Sequence of chain 1.A:
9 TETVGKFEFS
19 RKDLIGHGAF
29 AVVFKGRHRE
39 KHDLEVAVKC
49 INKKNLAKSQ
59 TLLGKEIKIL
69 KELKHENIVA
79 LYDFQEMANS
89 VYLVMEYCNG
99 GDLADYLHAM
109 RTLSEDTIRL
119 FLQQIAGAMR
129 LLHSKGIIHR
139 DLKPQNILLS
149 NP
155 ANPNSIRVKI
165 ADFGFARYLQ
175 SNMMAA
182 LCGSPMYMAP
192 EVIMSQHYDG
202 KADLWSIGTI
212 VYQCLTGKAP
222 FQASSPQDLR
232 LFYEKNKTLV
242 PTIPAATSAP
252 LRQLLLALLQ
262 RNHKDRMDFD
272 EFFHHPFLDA

Binding-site contacts:
Ligand atom C3 contacts residue ALA29 of chain 1.A at 3.8 Å (hydrophobic).
Ligand atom C19 contacts residue GLY99 of chain 1.A at 3.8 Å.
Ligand atom C24 contacts residue GLU94 of chain 1.A at 3.9 Å.
Ligand atom C5 contacts residue GLN143 of chain 1.A at 3.5 Å.
Ligand atom C16 contacts residue ILE23 of chain 1.A at 3.5 Å (hydrophobic).
Ligand atom C9 contacts residue ILE23 of chain 1.A at 3.7 Å (hydrophobic).
Ligand atom C4 contacts residue VAL31 of chain 1.A at 3.8 Å (hydrophobic).
Ligand atom C24 contacts residue MET93 of chain 1.A at 3.4 Å (hydrophobic).
Ligand atom N3 contacts residue TYR95 of chain 1.A at 3.6 Å.
Ligand atom C15 contacts residue ASP103 of chain 1.A at 3.5 Å.
Ligand atom C23 contacts residue MET93 of chain 1.A at 3.3 Å (hydrophobic).
Ligand atom C19 contacts residue CYS96 of chain 1.A at 3.3 Å (hydrophobic).
Ligand atom N5 contacts residue LEU146 of chain 1.A at 3.7 Å.
Ligand atom C12 contacts residue ILE23 of chain 1.A at 3.8 Å (hydrophobic).
Ligand atom C22 contacts residue LEU146 of chain 1.A at 3.8 Å (hydrophobic).
Ligand atom C21 contacts residue LEU146 of chain 1.A at 3.4 Å (hydrophobic).
Ligand atom C20 contacts residue ALA45 of chain 1.A at 3.8 Å (hydrophobic).
Ligand atom C20 contacts residue LEU146 of chain 1.A at 3.4 Å (hydrophobic).
Ligand atom C19 contacts residue TYR95 of chain 1.A at 3.5 Å (hydrophobic).
Ligand atom N3 contacts residue CYS96 of chain 1.A at 3.0 Å (h-bond).
Ligand atom C7 contacts residue ILE23 of chain 1.A at 3.8 Å (hydrophobic).
Ligand atom C24 contacts residue VAL77 of chain 1.A at 3.6 Å (hydrophobic).
Ligand atom C4 contacts residue LYS47 of chain 1.A at 3.8 Å.
Ligand atom C20 contacts residue CYS96 of chain 1.A at 3.8 Å (hydrophobic).
Ligand atom C2 contacts residue HIS25 of chain 1.A at 3.6 Å.
Ligand atom C8 contacts residue LEU146 of chain 1.A at 3.7 Å (hydrophobic).
Ligand atom C17 contacts residue ILE23 of chain 1.A at 3.3 Å (hydrophobic).
Ligand atom C12 contacts residue GLY99 of chain 1.A at 3.8 Å.
Ligand atom C18 contacts residue GLY99 of chain 1.A at 3.7 Å.
Ligand atom N2 contacts residue ILE23 of chain 1.A at 3.6 Å.
Ligand atom C20 contacts residue GLU94 of chain 1.A at 3.5 Å.
Ligand atom N4 contacts residue ASP103 of chain 1.A at 3.3 Å (salt-bridge).
Ligand atom C10 contacts residue CYS96 of chain 1.A at 3.5 Å (hydrophobic).
Ligand atom C3 contacts residue GLY26 of chain 1.A at 3.7 Å.
Ligand atom C3 contacts residue HIS25 of chain 1.A at 3.9 Å.
Ligand atom C23 contacts residue ALA45 of chain 1.A at 3.8 Å (hydrophobic).
Ligand atom N5 contacts residue CYS96 of chain 1.A at 3.1 Å (h-bond).
Ligand atom N1 contacts residue VAL31 of chain 1.A at 3.8 Å.
Ligand atom C13 contacts residue GLY99 of chain 1.A at 3.8 Å.
Ligand atom C1 contacts residue ASP166 of chain 1.A at 3.8 Å.

This small molecule binds to this protein.
Small molecule (SMILES): CN1CCc2cc(Nc3ncc(C4CC4)c(NCCCNC(=O)C4CCC4)n3)ccc2C1